Binding-site contacts:
Ligand atom C2 contacts residue GLU164 of chain 1.D at 4.1 Å.
Ligand atom N2 contacts residue TRP166 of chain 1.D at 3.7 Å.
Ligand atom C3 contacts residue ASN116 of chain 1.D at 3.8 Å.
Ligand atom C1 contacts residue GLU164 of chain 1.D at 3.7 Å.
Ligand atom C2 contacts residue TRP166 of chain 1.D at 4.4 Å (hydrophobic).
Ligand atom O7 contacts residue GLU164 of chain 1.D at 3.5 Å.
Ligand atom C7 contacts residue TRP166 of chain 1.D at 3.4 Å (hydrophobic).
Ligand atom C8 contacts residue HIS165 of chain 1.D at 4.2 Å.
Ligand atom C8 contacts residue TRP166 of chain 1.D at 3.2 Å (hydrophobic).
Ligand atom C7 contacts residue GLU164 of chain 1.D at 4.3 Å.
Ligand atom O7 contacts residue HIS165 of chain 1.D at 4.0 Å.
Ligand atom C5 contacts residue ASN116 of chain 1.D at 3.7 Å.
Ligand atom O5 contacts residue GLU164 of chain 1.D at 3.8 Å.
Ligand atom O7 contacts residue TRP166 of chain 1.D at 4.0 Å.
Ligand atom O7 contacts residue ASN116 of chain 1.D at 3.2 Å (h-bond).
Ligand atom C8 contacts residue VAL114 of chain 1.D at 3.9 Å (hydrophobic).
Ligand atom C1 contacts residue ASN116 of chain 1.D at 1.4 Å.
Ligand atom N2 contacts residue ASN116 of chain 1.D at 2.9 Å (h-bond).
Ligand atom O5 contacts residue ASN116 of chain 1.D at 2.4 Å (h-bond).
Ligand atom C7 contacts residue ASN116 of chain 1.D at 3.3 Å.
Ligand atom C3 contacts residue TRP166 of chain 1.D at 4.4 Å (hydrophobic).
Ligand atom O3 contacts residue TRP166 of chain 1.D at 3.4 Å (h-bond).
Ligand atom C2 contacts residue ASN116 of chain 1.D at 2.4 Å.
Ligand atom C8 contacts residue GLU164 of chain 1.D at 4.2 Å.
Ligand atom C4 contacts residue ASN116 of chain 1.D at 4.2 Å.

Sequence of chain 1.D:
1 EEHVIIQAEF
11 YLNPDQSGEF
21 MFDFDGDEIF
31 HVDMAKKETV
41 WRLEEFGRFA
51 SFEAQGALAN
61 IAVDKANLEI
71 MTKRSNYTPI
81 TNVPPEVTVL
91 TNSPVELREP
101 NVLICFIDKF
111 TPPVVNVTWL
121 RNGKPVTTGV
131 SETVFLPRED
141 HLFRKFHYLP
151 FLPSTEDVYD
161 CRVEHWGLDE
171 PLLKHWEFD

The protein below binds the small molecule below.
Small molecule (SMILES): CC(=O)N[C@H]1[C@H](O[C@H]2[C@H](O)[C@@H](NC(C)=O)CO[C@@H]2CO)O[C@H](CO)[C@@H](O)[C@@H]1O